Sequence of chain 1.E:
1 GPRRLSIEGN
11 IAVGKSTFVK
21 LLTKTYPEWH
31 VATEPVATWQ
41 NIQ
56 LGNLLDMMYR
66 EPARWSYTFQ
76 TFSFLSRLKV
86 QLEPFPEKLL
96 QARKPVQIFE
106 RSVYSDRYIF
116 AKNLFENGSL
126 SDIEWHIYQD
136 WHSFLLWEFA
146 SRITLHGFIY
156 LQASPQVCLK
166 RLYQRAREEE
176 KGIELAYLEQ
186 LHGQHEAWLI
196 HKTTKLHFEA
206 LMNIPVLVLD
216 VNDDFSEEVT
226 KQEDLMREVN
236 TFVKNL

Binding-site contacts:
Ligand atom N7 contacts residue ARG82 of chain 1.E at 2.9 Å (salt-bridge).
Ligand atom O3A contacts residue ARG106 of chain 1.E at 3.1 Å (salt-bridge).
Ligand atom C3' contacts residue GLU175 of chain 1.E at 3.4 Å.
Ligand atom O3G contacts residue SER16 of chain 1.E at 3.2 Å (h-bond).
Ligand atom O2A contacts residue ARG172 of chain 1.E at 2.6 Å (salt-bridge).
Ligand atom C2' contacts residue TYR64 of chain 1.E at 3.3 Å (hydrophobic).
Ligand atom O3G contacts residue LYS15 of chain 1.E at 2.5 Å (salt-bridge).
Ligand atom O3B contacts residue ARG170 of chain 1.E at 3.2 Å (salt-bridge).
Ligand atom O1B contacts residue ILE11 of chain 1.E at 3.1 Å.
Ligand atom O1B contacts residue ALA12 of chain 1.E at 2.6 Å (h-bond).
Ligand atom N1 contacts residue GLN75 of chain 1.E at 3.1 Å (h-bond).
Ligand atom O1G contacts residue SER16 of chain 1.E at 2.9 Å (h-bond).
Ligand atom O3' contacts residue GLU175 of chain 1.E at 2.8 Å (salt-bridge).
Ligand atom PA contacts residue VAL36 of chain 1.E at 3.4 Å.
Ligand atom O2A contacts residue VAL36 of chain 1.E at 3.1 Å.
Ligand atom N6 contacts residue PHE115 of chain 1.E at 3.2 Å.
Ligand atom N7 contacts residue PHE115 of chain 1.E at 3.5 Å.
Ligand atom PG contacts residue SER16 of chain 1.E at 3.2 Å.
Ligand atom O3' contacts residue TYR64 of chain 1.E at 2.5 Å (h-bond).
Ligand atom C6 contacts residue GLN75 of chain 1.E at 3.4 Å.
Ligand atom O2B contacts residue LYS15 of chain 1.E at 3.2 Å.
Ligand atom N1 contacts residue PHE115 of chain 1.E at 3.3 Å.
Ligand atom C5 contacts residue PHE115 of chain 1.E at 3.5 Å (hydrophobic).
Ligand atom O1A contacts residue VAL36 of chain 1.E at 3.2 Å.
Ligand atom N3 contacts residue PHE74 of chain 1.E at 3.5 Å.
Ligand atom O1G contacts residue LYS15 of chain 1.E at 3.4 Å (salt-bridge).
Ligand atom N6 contacts residue ARG82 of chain 1.E at 2.9 Å (salt-bridge).
Ligand atom O2G contacts residue SER16 of chain 1.E at 2.8 Å (h-bond).
Ligand atom O1A contacts residue LYS15 of chain 1.E at 3.0 Å (salt-bridge).
Ligand atom C6 contacts residue PHE115 of chain 1.E at 3.1 Å (hydrophobic).
Ligand atom C3' contacts residue TYR64 of chain 1.E at 3.3 Å (hydrophobic).
Ligand atom C4 contacts residue PHE115 of chain 1.E at 3.5 Å (hydrophobic).
Ligand atom O1B contacts residue ARG170 of chain 1.E at 3.2 Å (salt-bridge).
Ligand atom O3B contacts residue ARG172 of chain 1.E at 3.5 Å (salt-bridge).
Ligand atom C2 contacts residue PHE74 of chain 1.E at 3.4 Å (hydrophobic).
Ligand atom O2G contacts residue ARG172 of chain 1.E at 3.3 Å (salt-bridge).
Ligand atom O5' contacts residue VAL36 of chain 1.E at 3.3 Å.
Ligand atom O2B contacts residue ARG106 of chain 1.E at 2.7 Å (salt-bridge).
Ligand atom PB contacts residue ARG106 of chain 1.E at 3.4 Å.
Ligand atom N6 contacts residue GLN75 of chain 1.E at 2.8 Å (h-bond).

This small molecule binds to this protein.
Small molecule (SMILES): Nc1ncnc2c1ncn2[C@H]1C[C@H](O)[C@@H](CO[P](=O)(O)O[P](=O)(O)OP(=O)(O)O)O1